Binding-site contacts:
Ligand atom OAI contacts residue GLY327 of chain 1.A at 3.5 Å.
Ligand atom OAJ contacts residue FE1 of chain 1.B at 2.1 Å.
Ligand atom CBU contacts residue ARG483 of chain 1.A at 3.0 Å.
Ligand atom OAJ contacts residue SER482 of chain 1.A at 3.4 Å (h-bond).
Ligand atom CAT contacts residue GLN485 of chain 1.A at 3.2 Å.
Ligand atom OAK contacts residue GLY328 of chain 1.A at 3.2 Å (h-bond).
Ligand atom OAK contacts residue GLN485 of chain 1.A at 3.2 Å (h-bond).
Ligand atom CBN contacts residue FE1 of chain 1.B at 3.0 Å.
Ligand atom OAM contacts residue FE1 of chain 1.B at 2.3 Å.
Ligand atom CAS contacts residue ARG483 of chain 1.A at 3.5 Å.
Ligand atom CBJ contacts residue ARG483 of chain 1.A at 3.5 Å.
Ligand atom OAH contacts residue GLN485 of chain 1.A at 3.3 Å.
Ligand atom OAI contacts residue FE1 of chain 1.B at 2.0 Å.
Ligand atom OAC contacts residue VAL698 of chain 1.A at 3.4 Å.
Ligand atom CAV contacts residue ARG483 of chain 1.A at 3.1 Å.
Ligand atom CBQ contacts residue FE1 of chain 1.B at 3.0 Å.
Ligand atom OAK contacts residue FE1 of chain 1.B at 2.2 Å.
Ligand atom CBP contacts residue FE1 of chain 1.B at 3.0 Å.
Ligand atom CBP contacts residue GLN485 of chain 1.A at 3.4 Å.
Ligand atom CBR contacts residue FE1 of chain 1.B at 2.9 Å.
Ligand atom CAU contacts residue VAL698 of chain 1.A at 3.5 Å (hydrophobic).
Ligand atom OAI contacts residue ARG483 of chain 1.A at 3.0 Å (salt-bridge).
Ligand atom CBN contacts residue GLN485 of chain 1.A at 3.4 Å.
Ligand atom OAL contacts residue GLY328 of chain 1.A at 3.3 Å (h-bond).
Ligand atom OAL contacts residue FE1 of chain 1.B at 2.1 Å.
Ligand atom CBR contacts residue ARG483 of chain 1.A at 3.4 Å.
Ligand atom OAH contacts residue SER482 of chain 1.A at 2.8 Å (h-bond).
Ligand atom CBQ contacts residue GLY328 of chain 1.A at 3.2 Å.
Ligand atom OAB contacts residue ASN273 of chain 1.A at 3.2 Å (h-bond).
Ligand atom CAN contacts residue GLN222 of chain 1.A at 3.0 Å.
Ligand atom CAX contacts residue GLN222 of chain 1.A at 3.4 Å.
Ligand atom OAH contacts residue FE1 of chain 1.B at 2.2 Å.
Ligand atom CBS contacts residue FE1 of chain 1.B at 3.1 Å.
Ligand atom CAA contacts residue LYS221 of chain 1.A at 3.4 Å.
Ligand atom CBO contacts residue FE1 of chain 1.B at 2.8 Å.
Ligand atom OAB contacts residue GLN222 of chain 1.A at 3.3 Å (h-bond).
Ligand atom OAH contacts residue GLY327 of chain 1.A at 3.4 Å.
Ligand atom CAA contacts residue GLN222 of chain 1.A at 3.0 Å.
Ligand atom OAJ contacts residue GLN485 of chain 1.A at 3.0 Å (h-bond).
Ligand atom OAC contacts residue ASN271 of chain 1.A at 3.5 Å.

A protein and the small-molecule ligand that binds it are described below.
Small molecule (SMILES): C#CCNC(=O)[C@H](CNC(=O)[C@H](CNC(=O)CNC(=O)c1cccc(O)c1O)NC(=O)c1cccc(O)c1O)NC(=O)c1cccc(O)c1O

Sequence of chain 1.A:
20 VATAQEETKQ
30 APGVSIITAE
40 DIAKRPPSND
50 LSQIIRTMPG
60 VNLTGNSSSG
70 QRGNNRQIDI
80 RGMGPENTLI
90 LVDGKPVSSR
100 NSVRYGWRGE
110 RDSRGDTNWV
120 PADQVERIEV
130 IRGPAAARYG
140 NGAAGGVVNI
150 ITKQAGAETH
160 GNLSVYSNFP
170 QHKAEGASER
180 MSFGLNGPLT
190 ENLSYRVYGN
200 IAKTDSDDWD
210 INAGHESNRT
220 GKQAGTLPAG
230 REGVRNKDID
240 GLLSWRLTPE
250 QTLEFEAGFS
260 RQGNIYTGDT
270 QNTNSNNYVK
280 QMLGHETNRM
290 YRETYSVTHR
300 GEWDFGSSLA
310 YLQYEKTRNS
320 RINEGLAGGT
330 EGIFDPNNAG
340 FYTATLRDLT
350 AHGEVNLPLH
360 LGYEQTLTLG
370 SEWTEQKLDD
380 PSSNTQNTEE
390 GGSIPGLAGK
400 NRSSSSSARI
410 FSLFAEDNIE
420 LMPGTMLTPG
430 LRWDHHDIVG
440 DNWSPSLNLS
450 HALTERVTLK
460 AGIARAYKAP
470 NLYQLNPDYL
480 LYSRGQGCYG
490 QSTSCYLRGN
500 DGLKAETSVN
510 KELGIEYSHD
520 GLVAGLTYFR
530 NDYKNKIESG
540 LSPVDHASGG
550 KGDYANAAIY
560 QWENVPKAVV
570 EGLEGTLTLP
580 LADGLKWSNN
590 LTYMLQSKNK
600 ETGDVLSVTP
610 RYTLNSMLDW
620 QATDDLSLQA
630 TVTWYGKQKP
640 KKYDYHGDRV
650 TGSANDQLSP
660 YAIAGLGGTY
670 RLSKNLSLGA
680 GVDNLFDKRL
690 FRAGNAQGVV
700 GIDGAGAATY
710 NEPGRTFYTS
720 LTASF